A small-molecule ligand and the protein it binds are described below.
Small molecule (SMILES): Nc1ncnc2c1ncn2[C@@H]1O[C@H](COP(=O)(O)O)[C@@H](O)[C@H]1OP(=O)(O)O

Binding-site contacts:
Ligand atom O6P contacts residue ARG158 of chain 1.A at 2.8 Å.
Ligand atom P2 contacts residue ARG158 of chain 1.A at 3.5 Å.
Ligand atom N6 contacts residue PHE237 of chain 1.A at 3.5 Å (h-bond).
Ligand atom O4P contacts residue ARG158 of chain 1.A at 2.9 Å (salt-bridge).
Ligand atom O2P contacts residue ARG195 of chain 1.A at 2.6 Å (salt-bridge).
Ligand atom O1P contacts residue ARG203 of chain 1.A at 2.9 Å (salt-bridge).
Ligand atom O2P contacts residue THR194 of chain 1.A at 2.9 Å (h-bond).
Ligand atom O3' contacts residue THR194 of chain 1.A at 2.7 Å (h-bond).
Ligand atom C2 contacts residue PHE237 of chain 1.A at 3.6 Å (hydrophobic).
Ligand atom N6 contacts residue ASP240 of chain 1.A at 2.8 Å (salt-bridge).
Ligand atom O4' contacts residue THR128 of chain 1.A at 3.3 Å.
Ligand atom N1 contacts residue ARG203 of chain 1.A at 3.7 Å.
Ligand atom O2' contacts residue THR194 of chain 1.A at 3.3 Å (h-bond).
Ligand atom C2 contacts residue ARG203 of chain 1.A at 3.6 Å.
Ligand atom C2 contacts residue THR205 of chain 1.A at 3.5 Å.
Ligand atom N9 contacts residue ARG203 of chain 1.A at 4.0 Å.
Ligand atom N1 contacts residue ASP240 of chain 1.A at 3.5 Å (salt-bridge).
Ligand atom O3' contacts residue CYS157 of chain 1.A at 3.7 Å.
Ligand atom O3' contacts residue ALA156 of chain 1.A at 4.1 Å.
Ligand atom O3P contacts residue ARG203 of chain 1.A at 2.9 Å (salt-bridge).
Ligand atom C4' contacts residue THR128 of chain 1.A at 3.8 Å.
Ligand atom C3' contacts residue THR194 of chain 1.A at 3.4 Å.
Ligand atom P1 contacts residue ARG195 of chain 1.A at 4.0 Å.
Ligand atom N6 contacts residue ALA236 of chain 1.A at 3.5 Å.
Ligand atom C6 contacts residue PHE237 of chain 1.A at 3.6 Å (hydrophobic).
Ligand atom N3 contacts residue PHE237 of chain 1.A at 3.8 Å.
Ligand atom P1 contacts residue ARG203 of chain 1.A at 3.6 Å.
Ligand atom C4' contacts residue ALA156 of chain 1.A at 3.7 Å (hydrophobic).
Ligand atom C4 contacts residue ARG203 of chain 1.A at 3.7 Å.
Ligand atom C2' contacts residue THR194 of chain 1.A at 4.0 Å.
Ligand atom C5 contacts residue ARG203 of chain 1.A at 3.8 Å.
Ligand atom O2' contacts residue ARG203 of chain 1.A at 3.6 Å (salt-bridge).
Ligand atom O3P contacts residue THR194 of chain 1.A at 3.8 Å.
Ligand atom C6 contacts residue ASP240 of chain 1.A at 3.5 Å.
Ligand atom C6 contacts residue ARG203 of chain 1.A at 3.7 Å.
Ligand atom C5' contacts residue THR128 of chain 1.A at 4.0 Å.
Ligand atom N3 contacts residue ARG203 of chain 1.A at 3.4 Å.
Ligand atom N1 contacts residue THR205 of chain 1.A at 4.0 Å.
Ligand atom P1 contacts residue THR194 of chain 1.A at 3.5 Å.
Ligand atom N1 contacts residue PHE237 of chain 1.A at 3.9 Å.

Sequence of chain 1.A:
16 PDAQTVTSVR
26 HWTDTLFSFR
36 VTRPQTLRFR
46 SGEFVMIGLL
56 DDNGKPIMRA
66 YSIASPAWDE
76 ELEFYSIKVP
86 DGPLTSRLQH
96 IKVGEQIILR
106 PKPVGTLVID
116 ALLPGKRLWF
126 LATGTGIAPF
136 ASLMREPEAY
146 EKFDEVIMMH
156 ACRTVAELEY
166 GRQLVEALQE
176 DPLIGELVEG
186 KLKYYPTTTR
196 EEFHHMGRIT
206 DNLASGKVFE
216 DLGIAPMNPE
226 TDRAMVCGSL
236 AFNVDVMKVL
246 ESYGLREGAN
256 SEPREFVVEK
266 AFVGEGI